Sequence of chain 1.A:
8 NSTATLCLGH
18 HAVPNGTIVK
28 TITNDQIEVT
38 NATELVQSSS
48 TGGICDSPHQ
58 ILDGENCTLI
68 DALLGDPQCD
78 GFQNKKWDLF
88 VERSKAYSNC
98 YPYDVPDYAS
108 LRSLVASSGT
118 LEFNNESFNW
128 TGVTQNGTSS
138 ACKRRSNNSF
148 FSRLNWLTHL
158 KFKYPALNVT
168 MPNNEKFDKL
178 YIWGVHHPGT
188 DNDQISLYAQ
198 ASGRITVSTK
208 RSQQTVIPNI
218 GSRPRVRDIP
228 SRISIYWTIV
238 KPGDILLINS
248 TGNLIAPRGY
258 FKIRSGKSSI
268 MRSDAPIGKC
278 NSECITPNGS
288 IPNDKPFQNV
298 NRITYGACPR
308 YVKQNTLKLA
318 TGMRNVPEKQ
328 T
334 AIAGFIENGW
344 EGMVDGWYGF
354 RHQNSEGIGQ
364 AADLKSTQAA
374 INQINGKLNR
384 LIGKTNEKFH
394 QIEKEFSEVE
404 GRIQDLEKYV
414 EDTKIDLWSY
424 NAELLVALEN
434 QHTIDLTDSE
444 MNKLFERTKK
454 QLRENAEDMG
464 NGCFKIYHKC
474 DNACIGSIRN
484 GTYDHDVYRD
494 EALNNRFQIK

Binding-site contacts:
Ligand atom C1 contacts residue LEU164 of chain 3.A at 3.7 Å (hydrophobic).
Ligand atom O5 contacts residue ASN165 of chain 3.A at 3.6 Å.
Ligand atom C2 contacts residue ALA163 of chain 3.A at 4.2 Å (hydrophobic).
Ligand atom C8 contacts residue ASN246 of chain 3.A at 3.9 Å.
Ligand atom C4 contacts residue ALA163 of chain 3.A at 3.6 Å (hydrophobic).
Ligand atom O5 contacts residue ASN246 of chain 3.A at 2.4 Å (h-bond).
Ligand atom O7 contacts residue THR248 of chain 3.A at 3.4 Å.
Ligand atom O6 contacts residue ASN165 of chain 3.A at 3.3 Å.
Ligand atom C5 contacts residue NAG1 of chain 3.B at 4.2 Å.
Ligand atom O5 contacts residue ALA163 of chain 3.A at 4.1 Å.
Ligand atom C2 contacts residue ASN246 of chain 3.A at 2.5 Å.
Ligand atom C7 contacts residue ARG201 of chain 3.A at 4.3 Å.
Ligand atom O6 contacts residue NAG1 of chain 3.B at 3.6 Å.
Ligand atom C3 contacts residue ALA163 of chain 3.A at 4.2 Å (hydrophobic).
Ligand atom C6 contacts residue ASN165 of chain 3.A at 4.2 Å.
Ligand atom C7 contacts residue ASN246 of chain 3.A at 3.5 Å.
Ligand atom C6 contacts residue NAG1 of chain 3.B at 4.3 Å.
Ligand atom C7 contacts residue SER247 of chain 3.A at 4.1 Å.
Ligand atom O7 contacts residue ASN246 of chain 3.A at 3.7 Å.
Ligand atom O3 contacts residue THR248 of chain 3.A at 3.9 Å.
Ligand atom C1 contacts residue ASN246 of chain 3.A at 1.5 Å.
Ligand atom O6 contacts residue THR248 of chain 3.A at 4.2 Å.
Ligand atom N2 contacts residue ASN246 of chain 3.A at 2.9 Å (h-bond).
Ligand atom C4 contacts residue ASN246 of chain 3.A at 4.3 Å.
Ligand atom C8 contacts residue ILE217 of chain 1.A at 4.3 Å (hydrophobic).
Ligand atom C8 contacts residue ARG201 of chain 3.A at 3.7 Å.
Ligand atom C7 contacts residue NAG1 of chain 3.B at 4.2 Å.
Ligand atom C8 contacts residue NAG1 of chain 3.B at 3.7 Å.
Ligand atom C1 contacts residue ALA163 of chain 3.A at 4.3 Å (hydrophobic).
Ligand atom C6 contacts residue ALA163 of chain 3.A at 4.0 Å (hydrophobic).
Ligand atom O7 contacts residue SER247 of chain 3.A at 3.2 Å.
Ligand atom O7 contacts residue ARG201 of chain 3.A at 3.9 Å.
Ligand atom C1 contacts residue ASN165 of chain 3.A at 4.4 Å.
Ligand atom C3 contacts residue ASN246 of chain 3.A at 3.9 Å.
Ligand atom O7 contacts residue NAG1 of chain 3.B at 4.2 Å.
Ligand atom O5 contacts residue LEU164 of chain 3.A at 3.5 Å (h-bond).
Ligand atom O3 contacts residue ALA163 of chain 3.A at 4.2 Å.
Ligand atom C5 contacts residue ASN246 of chain 3.A at 3.7 Å.
Ligand atom C5 contacts residue ALA163 of chain 3.A at 4.1 Å (hydrophobic).
Ligand atom C7 contacts residue THR248 of chain 3.A at 4.2 Å.

Sequence of chain 3.A:
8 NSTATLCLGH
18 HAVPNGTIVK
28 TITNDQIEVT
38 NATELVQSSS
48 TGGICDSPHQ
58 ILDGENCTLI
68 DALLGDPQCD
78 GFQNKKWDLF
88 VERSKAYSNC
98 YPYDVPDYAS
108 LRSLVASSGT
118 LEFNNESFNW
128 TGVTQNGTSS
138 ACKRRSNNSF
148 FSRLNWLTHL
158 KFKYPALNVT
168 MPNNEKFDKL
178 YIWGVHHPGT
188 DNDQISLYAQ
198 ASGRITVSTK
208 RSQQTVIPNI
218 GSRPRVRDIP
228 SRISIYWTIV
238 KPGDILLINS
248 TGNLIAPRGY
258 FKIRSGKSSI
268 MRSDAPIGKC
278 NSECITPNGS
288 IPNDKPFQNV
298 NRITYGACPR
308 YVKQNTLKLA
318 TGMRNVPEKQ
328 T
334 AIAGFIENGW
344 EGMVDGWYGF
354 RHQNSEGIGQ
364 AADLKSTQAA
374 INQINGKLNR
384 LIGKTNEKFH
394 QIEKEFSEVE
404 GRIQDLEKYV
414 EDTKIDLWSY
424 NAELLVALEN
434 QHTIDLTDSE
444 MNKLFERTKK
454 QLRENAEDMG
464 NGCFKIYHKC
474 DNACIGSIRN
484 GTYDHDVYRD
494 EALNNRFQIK

A protein and the small-molecule ligand that binds it are described below.
Small molecule (SMILES): CC(=O)N[C@H]1[C@H](O[C@H]2[C@H](O)[C@@H](NC(C)=O)CO[C@@H]2CO)O[C@H](CO)[C@@H](O)[C@@H]1O